Binding-site contacts:
Ligand atom OXT contacts residue THR232 of chain 1.L at 3.4 Å (h-bond).
Ligand atom O contacts residue PHE235 of chain 1.L at 4.2 Å.
Ligand atom O contacts residue TYR230 of chain 1.L at 3.5 Å.
Ligand atom CA contacts residue PHE187 of chain 1.L at 3.4 Å (hydrophobic).
Ligand atom N contacts residue LEU145 of chain 1.I at 4.3 Å.
Ligand atom OXT contacts residue LEU145 of chain 1.I at 3.3 Å.
Ligand atom OXT contacts residue PHE187 of chain 1.L at 4.0 Å.
Ligand atom CA contacts residue TYR230 of chain 1.L at 3.4 Å (hydrophobic).
Ligand atom C contacts residue LEU145 of chain 1.I at 4.4 Å (hydrophobic).
Ligand atom OXT contacts residue ARG93 of chain 1.I at 3.8 Å.
Ligand atom C contacts residue PHE235 of chain 1.L at 3.4 Å (hydrophobic).
Ligand atom N contacts residue SER186 of chain 1.L at 4.0 Å.
Ligand atom O contacts residue SER157 of chain 1.I at 3.7 Å.
Ligand atom C contacts residue SER157 of chain 1.I at 3.8 Å.
Ligand atom N contacts residue TYR230 of chain 1.L at 4.4 Å.
Ligand atom N contacts residue PHE187 of chain 1.L at 2.4 Å (h-bond).
Ligand atom N contacts residue GLY188 of chain 1.L at 4.4 Å.
Ligand atom O contacts residue ARG93 of chain 1.I at 2.3 Å (salt-bridge).
Ligand atom O contacts residue THR232 of chain 1.L at 4.4 Å.
Ligand atom C contacts residue THR232 of chain 1.L at 4.1 Å.
Ligand atom C contacts residue PHE187 of chain 1.L at 3.9 Å (hydrophobic).
Ligand atom O contacts residue PHE91 of chain 1.I at 3.8 Å.
Ligand atom C contacts residue ARG93 of chain 1.I at 3.4 Å.
Ligand atom O contacts residue PHE187 of chain 1.L at 4.4 Å.
Ligand atom C contacts residue TYR230 of chain 1.L at 3.7 Å (hydrophobic).
Ligand atom OXT contacts residue PHE235 of chain 1.L at 3.3 Å.
Ligand atom OXT contacts residue SER157 of chain 1.I at 3.5 Å (h-bond).
Ligand atom CA contacts residue PHE235 of chain 1.L at 3.4 Å (hydrophobic).
Ligand atom N contacts residue PHE235 of chain 1.L at 3.1 Å.

Sequence of chain 1.L:
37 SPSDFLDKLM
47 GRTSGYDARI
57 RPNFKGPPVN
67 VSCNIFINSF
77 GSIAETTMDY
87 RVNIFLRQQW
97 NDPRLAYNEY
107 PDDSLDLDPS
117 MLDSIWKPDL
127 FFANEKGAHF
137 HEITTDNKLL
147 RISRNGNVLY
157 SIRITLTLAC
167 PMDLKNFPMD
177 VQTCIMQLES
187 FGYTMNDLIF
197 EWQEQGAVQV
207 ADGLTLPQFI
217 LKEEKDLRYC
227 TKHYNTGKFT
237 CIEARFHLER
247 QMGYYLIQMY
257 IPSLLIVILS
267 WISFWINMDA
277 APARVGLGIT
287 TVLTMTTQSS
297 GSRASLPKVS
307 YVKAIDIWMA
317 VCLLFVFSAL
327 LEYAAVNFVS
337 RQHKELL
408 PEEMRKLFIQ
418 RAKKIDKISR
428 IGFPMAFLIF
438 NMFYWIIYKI

A protein and the small-molecule ligand that binds it are described below.
Small molecule (SMILES): NCC(=O)O

Sequence of chain 1.I:
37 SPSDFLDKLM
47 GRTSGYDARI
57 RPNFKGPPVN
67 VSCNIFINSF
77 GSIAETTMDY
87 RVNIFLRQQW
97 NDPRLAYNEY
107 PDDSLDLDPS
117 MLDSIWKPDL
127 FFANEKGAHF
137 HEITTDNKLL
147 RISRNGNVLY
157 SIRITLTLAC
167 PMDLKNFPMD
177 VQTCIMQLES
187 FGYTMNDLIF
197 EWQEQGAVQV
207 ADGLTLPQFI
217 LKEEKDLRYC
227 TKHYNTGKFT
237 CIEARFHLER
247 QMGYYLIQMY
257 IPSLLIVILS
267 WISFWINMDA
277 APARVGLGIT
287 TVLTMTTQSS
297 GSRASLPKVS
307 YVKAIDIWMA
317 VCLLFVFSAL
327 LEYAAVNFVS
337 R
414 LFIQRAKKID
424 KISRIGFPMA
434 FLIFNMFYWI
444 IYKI